A small-molecule ligand and the protein it binds are described below.
Small molecule (SMILES): CC(=O)N[C@H]1[C@H](O[C@H]2[C@H](O)[C@@H](NC(C)=O)CO[C@@H]2CO)O[C@H](CO)[C@@H](O)[C@@H]1O

Sequence of chain 3.E:
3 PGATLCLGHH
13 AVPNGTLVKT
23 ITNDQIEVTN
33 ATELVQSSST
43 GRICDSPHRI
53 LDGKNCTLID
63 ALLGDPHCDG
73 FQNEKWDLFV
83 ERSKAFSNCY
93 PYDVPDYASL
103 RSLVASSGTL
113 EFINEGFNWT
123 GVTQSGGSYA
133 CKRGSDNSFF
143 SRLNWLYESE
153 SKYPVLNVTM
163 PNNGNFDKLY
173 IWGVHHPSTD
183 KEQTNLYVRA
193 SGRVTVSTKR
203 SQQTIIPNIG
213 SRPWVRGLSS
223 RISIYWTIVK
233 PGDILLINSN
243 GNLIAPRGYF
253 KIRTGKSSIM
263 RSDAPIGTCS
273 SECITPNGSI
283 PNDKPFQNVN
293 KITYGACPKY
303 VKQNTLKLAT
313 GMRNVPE

Binding-site contacts:
Ligand atom N2 contacts residue ASN57 of chain 3.E at 3.0 Å (h-bond).
Ligand atom O6 contacts residue PHE88 of chain 3.E at 3.4 Å.
Ligand atom O5 contacts residue ASN57 of chain 3.E at 2.3 Å (h-bond).
Ligand atom C5 contacts residue ASN57 of chain 3.E at 3.6 Å.
Ligand atom C3 contacts residue ASN57 of chain 3.E at 3.8 Å.
Ligand atom C7 contacts residue ASN57 of chain 3.E at 3.5 Å.
Ligand atom C2 contacts residue ASN57 of chain 3.E at 2.5 Å.
Ligand atom C1 contacts residue PHE88 of chain 3.E at 4.4 Å (hydrophobic).
Ligand atom C1 contacts residue ASN57 of chain 3.E at 1.4 Å.
Ligand atom C8 contacts residue LYS56 of chain 3.E at 3.9 Å.
Ligand atom O7 contacts residue ASN57 of chain 3.E at 3.5 Å (h-bond).
Ligand atom O5 contacts residue PHE88 of chain 3.E at 3.7 Å.
Ligand atom C4 contacts residue ASN57 of chain 3.E at 4.2 Å.